Binding-site contacts:
Ligand atom O6 contacts residue GLN51 of chain 1.A at 3.6 Å.
Ligand atom C2 contacts residue ASN118 of chain 1.A at 2.5 Å.
Ligand atom C6 contacts residue ASP55 of chain 1.A at 3.5 Å.
Ligand atom O7 contacts residue ASN118 of chain 1.A at 3.3 Å (h-bond).
Ligand atom O5 contacts residue GLN51 of chain 1.A at 3.6 Å.
Ligand atom C6 contacts residue GLN51 of chain 1.A at 3.8 Å.
Ligand atom C5 contacts residue ASN118 of chain 1.A at 3.7 Å.
Ligand atom C3 contacts residue ASN118 of chain 1.A at 3.9 Å.
Ligand atom C8 contacts residue GLN121 of chain 1.A at 3.8 Å.
Ligand atom C7 contacts residue ASN118 of chain 1.A at 3.3 Å.
Ligand atom O5 contacts residue ASN118 of chain 1.A at 2.4 Å (h-bond).
Ligand atom C8 contacts residue ASN118 of chain 1.A at 4.4 Å.
Ligand atom N2 contacts residue ASN118 of chain 1.A at 3.0 Å (h-bond).
Ligand atom C4 contacts residue ASN118 of chain 1.A at 4.4 Å.
Ligand atom C1 contacts residue ASN118 of chain 1.A at 1.4 Å.
Ligand atom O6 contacts residue ASP55 of chain 1.A at 3.0 Å (salt-bridge).

A small-molecule ligand and the protein it binds are described below.
Small molecule (SMILES): CC(=O)N[C@@H]1[C@@H](O)[C@H](O)[C@@H](CO)O[C@H]1O

Sequence of chain 1.A:
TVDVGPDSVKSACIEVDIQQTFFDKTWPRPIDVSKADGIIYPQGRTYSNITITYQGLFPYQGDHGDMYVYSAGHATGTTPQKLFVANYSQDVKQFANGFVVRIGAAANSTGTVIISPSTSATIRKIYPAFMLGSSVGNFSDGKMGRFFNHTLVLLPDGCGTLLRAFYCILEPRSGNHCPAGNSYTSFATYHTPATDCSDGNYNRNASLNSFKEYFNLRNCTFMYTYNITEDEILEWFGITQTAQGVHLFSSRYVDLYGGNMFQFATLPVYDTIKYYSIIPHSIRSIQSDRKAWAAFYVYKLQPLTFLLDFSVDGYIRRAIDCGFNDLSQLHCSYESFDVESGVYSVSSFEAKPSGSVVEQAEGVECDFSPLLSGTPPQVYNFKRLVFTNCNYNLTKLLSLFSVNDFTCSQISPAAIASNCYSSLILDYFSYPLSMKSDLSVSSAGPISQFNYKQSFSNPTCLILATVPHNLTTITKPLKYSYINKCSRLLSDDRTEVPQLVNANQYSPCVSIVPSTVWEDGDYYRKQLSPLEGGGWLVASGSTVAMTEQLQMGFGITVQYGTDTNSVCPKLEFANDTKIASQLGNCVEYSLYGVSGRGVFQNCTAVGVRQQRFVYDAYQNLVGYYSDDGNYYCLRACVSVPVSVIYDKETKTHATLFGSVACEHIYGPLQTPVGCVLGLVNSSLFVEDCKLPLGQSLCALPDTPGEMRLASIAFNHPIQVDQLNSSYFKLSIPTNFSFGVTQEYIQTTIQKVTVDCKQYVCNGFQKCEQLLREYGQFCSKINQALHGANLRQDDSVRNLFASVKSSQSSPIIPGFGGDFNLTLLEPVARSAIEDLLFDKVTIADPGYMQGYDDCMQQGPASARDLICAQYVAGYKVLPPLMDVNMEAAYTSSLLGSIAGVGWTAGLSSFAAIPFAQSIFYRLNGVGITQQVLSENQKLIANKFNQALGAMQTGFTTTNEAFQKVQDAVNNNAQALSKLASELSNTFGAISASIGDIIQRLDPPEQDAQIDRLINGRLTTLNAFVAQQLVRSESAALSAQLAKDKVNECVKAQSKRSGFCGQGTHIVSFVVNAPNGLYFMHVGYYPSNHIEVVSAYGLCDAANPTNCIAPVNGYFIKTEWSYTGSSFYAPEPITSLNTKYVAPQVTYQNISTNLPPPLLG